Sequence of chain 1.B:
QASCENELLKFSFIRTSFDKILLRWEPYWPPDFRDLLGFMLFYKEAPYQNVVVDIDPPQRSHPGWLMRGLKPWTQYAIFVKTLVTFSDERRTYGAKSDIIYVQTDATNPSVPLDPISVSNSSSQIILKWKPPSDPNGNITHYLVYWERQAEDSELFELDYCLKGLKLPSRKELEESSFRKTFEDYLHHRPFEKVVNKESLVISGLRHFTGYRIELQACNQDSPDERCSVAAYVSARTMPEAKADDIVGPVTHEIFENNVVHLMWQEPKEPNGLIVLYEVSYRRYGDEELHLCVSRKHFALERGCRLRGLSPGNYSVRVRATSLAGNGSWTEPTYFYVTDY

The small molecule below binds the protein below.
Small molecule (SMILES): CC[C@H](C)[C@H](NC(=O)[C@H](CCC(N)=O)NC(=O)[C@H](C)NC(=O)[C@H](CC1=CN=C2C=CC=CC12)NC(=O)[C@H](CCC(=O)O)NC(=O)[C@H](CCC(=O)O)NC(=O)[C@H](CCC(=O)O)NC(=O)[C@H](CC(C)C)NC(=O)[C@@H](N)CO)C(=O)N[C@@H](CCC(=O)O)C(=O)N[C@H]1CSSC[C@@H](C=O)NC(=O)CNC(=O)[C@H](CCCN=C(N)N)NC(=O)CNC(=O)[C@H](Cc2ccc(O)cc2)NC(=O)[C@H](C(C)C)NC(=O)[C@H](CCC(=O)O)NC1=O

Binding-site contacts:
Ligand atom CD1 contacts residue ARG556 of chain 1.B at 3.1 Å.
Ligand atom CD1 contacts residue SER481 of chain 1.B at 3.6 Å.
Ligand atom CA contacts residue ARG479 of chain 1.B at 3.8 Å.
Ligand atom O contacts residue ARG479 of chain 1.B at 3.6 Å (salt-bridge).
Ligand atom N contacts residue GLN538 of chain 1.B at 3.4 Å (h-bond).
Ligand atom CD contacts residue ARG556 of chain 1.B at 3.5 Å.
Ligand atom O contacts residue GLN538 of chain 1.B at 2.7 Å (h-bond).
Ligand atom CH2 contacts residue GLY552 of chain 1.B at 3.8 Å.
Ligand atom OH contacts residue PRO551 of chain 1.B at 3.6 Å.
Ligand atom CA contacts residue GLN538 of chain 1.B at 3.7 Å.
Ligand atom OE1 contacts residue ARG556 of chain 1.B at 3.2 Å (salt-bridge).
Ligand atom OE2 contacts residue ARG556 of chain 1.B at 2.7 Å (salt-bridge).
Ligand atom CD2 contacts residue LEU486 of chain 1.B at 3.8 Å (hydrophobic).
Ligand atom C contacts residue ARG479 of chain 1.B at 3.4 Å.
Ligand atom CE2 contacts residue GLY552 of chain 1.B at 3.6 Å.
Ligand atom O contacts residue GLN538 of chain 1.B at 3.4 Å (h-bond).
Ligand atom OH contacts residue ILE534 of chain 1.B at 3.2 Å.
Ligand atom CA contacts residue GLN538 of chain 1.B at 3.5 Å.
Ligand atom CG contacts residue LEU486 of chain 1.B at 3.7 Å (hydrophobic).
Ligand atom N contacts residue ARG479 of chain 1.B at 3.7 Å.
Ligand atom CZ3 contacts residue TRP553 of chain 1.B at 3.8 Å (hydrophobic).
Ligand atom OH contacts residue GLY552 of chain 1.B at 3.3 Å (h-bond).
Ligand atom OE2 contacts residue SER549 of chain 1.B at 3.7 Å.
Ligand atom OE2 contacts residue LYS484 of chain 1.B at 3.5 Å (salt-bridge).
Ligand atom CE1 contacts residue PRO537 of chain 1.B at 3.9 Å (hydrophobic).
Ligand atom CD1 contacts residue LEU554 of chain 1.B at 3.7 Å (hydrophobic).
Ligand atom NE1 contacts residue ARG556 of chain 1.B at 3.4 Å (salt-bridge).
Ligand atom CG2 contacts residue PRO537 of chain 1.B at 3.5 Å (hydrophobic).
Ligand atom CE1 contacts residue ASP535 of chain 1.B at 3.4 Å.
Ligand atom CD1 contacts residue ARG479 of chain 1.B at 3.7 Å.
Ligand atom CD1 contacts residue THR480 of chain 1.B at 3.8 Å.
Ligand atom NH2 contacts residue ASP535 of chain 1.B at 3.8 Å.
Ligand atom CE3 contacts residue LEU486 of chain 1.B at 3.9 Å (hydrophobic).
Ligand atom CB contacts residue LEU554 of chain 1.B at 3.7 Å (hydrophobic).
Ligand atom CG contacts residue LEU554 of chain 1.B at 3.6 Å (hydrophobic).
Ligand atom C contacts residue GLN538 of chain 1.B at 3.0 Å.
Ligand atom CZ3 contacts residue GLY552 of chain 1.B at 3.6 Å.
Ligand atom CD1 contacts residue ARG488 of chain 1.B at 3.1 Å.
Ligand atom CH2 contacts residue TRP553 of chain 1.B at 3.6 Å (hydrophobic).
Ligand atom CD2 contacts residue ARG479 of chain 1.B at 3.4 Å.